This small molecule binds to this protein.
Small molecule (SMILES): CCCC[C@@H](O)CO

Sequence of chain 1.C:
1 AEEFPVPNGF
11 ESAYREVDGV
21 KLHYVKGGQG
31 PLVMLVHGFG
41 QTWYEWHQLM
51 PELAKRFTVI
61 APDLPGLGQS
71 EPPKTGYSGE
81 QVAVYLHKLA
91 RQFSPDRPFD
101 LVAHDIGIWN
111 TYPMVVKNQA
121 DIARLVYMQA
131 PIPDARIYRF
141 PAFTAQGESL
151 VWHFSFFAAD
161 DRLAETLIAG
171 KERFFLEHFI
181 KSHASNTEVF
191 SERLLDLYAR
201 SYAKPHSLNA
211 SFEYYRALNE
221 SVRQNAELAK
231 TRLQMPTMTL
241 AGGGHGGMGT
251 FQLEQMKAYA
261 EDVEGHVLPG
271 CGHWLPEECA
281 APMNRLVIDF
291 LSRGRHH

Binding-site contacts:
Ligand atom C6 contacts residue ILE106 of chain 1.C at 4.1 Å (hydrophobic).
Ligand atom C1 contacts residue HIS273 of chain 1.C at 3.6 Å.
Ligand atom C2 contacts residue HIS183 of chain 1.C at 3.6 Å.
Ligand atom C3 contacts residue HIS153 of chain 1.C at 4.0 Å.
Ligand atom C5 contacts residue TYR215 of chain 1.C at 4.0 Å (hydrophobic).
Ligand atom C6 contacts residue TRP109 of chain 1.C at 4.5 Å (hydrophobic).
Ligand atom C3 contacts residue ASP105 of chain 1.C at 3.1 Å.
Ligand atom O2 contacts residue TYR215 of chain 1.C at 2.6 Å (h-bond).
Ligand atom C6 contacts residue HIS153 of chain 1.C at 3.8 Å.
Ligand atom C5 contacts residue HIS153 of chain 1.C at 4.3 Å.
Ligand atom C3 contacts residue HIS273 of chain 1.C at 3.4 Å.
Ligand atom O2 contacts residue ILE106 of chain 1.C at 4.2 Å.
Ligand atom C6 contacts residue TYR215 of chain 1.C at 3.5 Å (hydrophobic).
Ligand atom C1 contacts residue LEU150 of chain 1.C at 4.3 Å (hydrophobic).
Ligand atom C4 contacts residue HIS273 of chain 1.C at 3.4 Å.
Ligand atom C6 contacts residue PHE154 of chain 1.C at 4.2 Å (hydrophobic).
Ligand atom C4 contacts residue PHE179 of chain 1.C at 4.3 Å (hydrophobic).
Ligand atom C2 contacts residue HIS153 of chain 1.C at 3.9 Å.
Ligand atom C4 contacts residue ASP105 of chain 1.C at 2.4 Å.
Ligand atom C5 contacts residue ASP105 of chain 1.C at 1.4 Å.
Ligand atom C2 contacts residue LEU150 of chain 1.C at 4.1 Å (hydrophobic).
Ligand atom C1 contacts residue MET248 of chain 1.C at 4.2 Å (hydrophobic).
Ligand atom O2 contacts residue ASP105 of chain 1.C at 3.6 Å.
Ligand atom C6 contacts residue ASP105 of chain 1.C at 2.4 Å.
Ligand atom O2 contacts residue HIS153 of chain 1.C at 2.8 Å (h-bond).
Ligand atom C2 contacts residue HIS273 of chain 1.C at 3.7 Å.
Ligand atom O2 contacts residue PHE154 of chain 1.C at 3.5 Å.
Ligand atom C1 contacts residue GLY246 of chain 1.C at 3.9 Å.
Ligand atom C1 contacts residue GLN129 of chain 1.C at 4.0 Å.
Ligand atom C4 contacts residue HIS153 of chain 1.C at 3.9 Å.
Ligand atom C5 contacts residue HIS273 of chain 1.C at 3.8 Å.
Ligand atom O2 contacts residue TRP109 of chain 1.C at 4.3 Å.
Ligand atom C1 contacts residue HIS183 of chain 1.C at 4.0 Å.
Ligand atom C2 contacts residue ASP105 of chain 1.C at 4.5 Å.